Binding-site contacts:
Ligand atom C8 contacts residue ASN435 of chain 1.B at 3.6 Å.
Ligand atom O5 contacts residue ASP199 of chain 1.B at 3.3 Å.
Ligand atom C6 contacts residue ASP199 of chain 1.B at 3.8 Å.
Ligand atom C7 contacts residue ASN436 of chain 1.B at 3.6 Å.
Ligand atom C1 contacts residue ASN434 of chain 1.B at 3.7 Å.
Ligand atom N2 contacts residue ASN436 of chain 1.B at 3.0 Å (h-bond).
Ligand atom O5 contacts residue PHE212 of chain 1.B at 4.5 Å.
Ligand atom C4 contacts residue ASN436 of chain 1.B at 4.3 Å.
Ligand atom O5 contacts residue ASN436 of chain 1.B at 2.4 Å (h-bond).
Ligand atom C7 contacts residue ASN435 of chain 1.B at 3.9 Å.
Ligand atom O5 contacts residue ASN434 of chain 1.B at 4.0 Å.
Ligand atom O7 contacts residue ASN435 of chain 1.B at 3.3 Å.
Ligand atom C5 contacts residue ASP199 of chain 1.B at 3.3 Å.
Ligand atom C1 contacts residue ASP199 of chain 1.B at 3.7 Å.
Ligand atom O6 contacts residue ALA198 of chain 1.B at 4.2 Å.
Ligand atom C3 contacts residue ASN436 of chain 1.B at 3.9 Å.
Ligand atom C2 contacts residue ASN436 of chain 1.B at 2.6 Å.
Ligand atom C1 contacts residue ASN436 of chain 1.B at 1.4 Å.
Ligand atom C5 contacts residue ASN436 of chain 1.B at 3.7 Å.
Ligand atom C6 contacts residue ALA198 of chain 1.B at 4.5 Å (hydrophobic).
Ligand atom O5 contacts residue ALA198 of chain 1.B at 4.3 Å.
Ligand atom O6 contacts residue PHE212 of chain 1.B at 3.3 Å.
Ligand atom C8 contacts residue ASN436 of chain 1.B at 4.4 Å.
Ligand atom O7 contacts residue ASN436 of chain 1.B at 3.8 Å.

Sequence of chain 1.B:
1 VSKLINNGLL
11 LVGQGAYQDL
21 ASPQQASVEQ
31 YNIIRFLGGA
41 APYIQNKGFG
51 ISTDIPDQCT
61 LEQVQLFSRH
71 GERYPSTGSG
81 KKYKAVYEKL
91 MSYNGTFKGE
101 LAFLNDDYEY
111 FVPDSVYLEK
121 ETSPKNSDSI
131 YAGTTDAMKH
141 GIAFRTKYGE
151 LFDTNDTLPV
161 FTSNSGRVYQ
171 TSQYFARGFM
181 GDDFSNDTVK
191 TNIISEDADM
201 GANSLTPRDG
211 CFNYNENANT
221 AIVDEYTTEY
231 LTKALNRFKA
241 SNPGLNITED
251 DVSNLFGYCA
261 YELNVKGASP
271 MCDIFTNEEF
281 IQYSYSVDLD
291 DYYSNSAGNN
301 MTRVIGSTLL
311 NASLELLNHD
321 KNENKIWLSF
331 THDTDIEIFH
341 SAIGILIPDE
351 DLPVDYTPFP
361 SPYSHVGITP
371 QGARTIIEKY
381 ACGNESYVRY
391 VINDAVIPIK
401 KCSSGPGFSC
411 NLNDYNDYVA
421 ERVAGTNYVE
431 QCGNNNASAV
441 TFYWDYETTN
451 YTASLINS

A small-molecule ligand and the protein it binds are described below.
Small molecule (SMILES): CC(=O)N[C@@H]1[C@@H](O)[C@H](O)[C@@H](CO)O[C@H]1O